Sequence of chain 1.A:
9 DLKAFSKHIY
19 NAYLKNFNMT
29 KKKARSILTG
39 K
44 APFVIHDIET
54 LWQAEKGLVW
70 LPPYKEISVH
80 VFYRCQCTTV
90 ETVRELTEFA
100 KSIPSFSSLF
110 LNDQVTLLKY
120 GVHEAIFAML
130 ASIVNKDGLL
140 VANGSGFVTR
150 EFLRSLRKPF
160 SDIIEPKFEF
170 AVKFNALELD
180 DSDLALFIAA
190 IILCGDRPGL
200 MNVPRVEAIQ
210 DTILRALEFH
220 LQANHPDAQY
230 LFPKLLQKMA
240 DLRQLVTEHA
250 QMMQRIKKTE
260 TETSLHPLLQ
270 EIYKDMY

A small-molecule ligand and the protein it binds are described below.
Small molecule (SMILES): CCCCCCCO[C@@H]1O[C@H](CO)[C@@H](O)[C@H](O)[C@H]1O

Binding-site contacts:
Ligand atom C7 contacts residue ASN111 of chain 1.B at 3.7 Å.
Ligand atom C13 contacts residue PHE109 of chain 1.B at 4.0 Å (hydrophobic).
Ligand atom O4 contacts residue B7G1 of chain 1.E at 2.5 Å (h-bond).
Ligand atom O5 contacts residue ASN111 of chain 1.B at 3.3 Å.
Ligand atom C10 contacts residue ASN111 of chain 1.B at 3.8 Å.
Ligand atom C4 contacts residue B7G1 of chain 1.E at 3.4 Å.
Ligand atom O2 contacts residue LYS118 of chain 1.A at 3.1 Å (salt-bridge).
Ligand atom C8 contacts residue ASN111 of chain 1.B at 4.0 Å.
Ligand atom O1 contacts residue ASN111 of chain 1.B at 4.1 Å.
Ligand atom C6 contacts residue ASN111 of chain 1.B at 3.4 Å.
Ligand atom C7 contacts residue VAL114 of chain 1.A at 3.8 Å (hydrophobic).
Ligand atom C2 contacts residue GLU270 of chain 1.A at 3.5 Å.
Ligand atom O1 contacts residue GLU270 of chain 1.A at 3.5 Å.
Ligand atom C10 contacts residue LEU267 of chain 1.A at 4.0 Å (hydrophobic).
Ligand atom O6 contacts residue B7G1 of chain 1.E at 3.9 Å.
Ligand atom O6 contacts residue THR115 of chain 1.B at 3.9 Å.
Ligand atom C12 contacts residue THR96 of chain 1.A at 3.9 Å.
Ligand atom C11 contacts residue VAL92 of chain 1.A at 4.0 Å (hydrophobic).
Ligand atom C2 contacts residue LYS273 of chain 1.A at 3.7 Å.
Ligand atom C9 contacts residue ILE271 of chain 1.A at 3.6 Å (hydrophobic).
Ligand atom O3 contacts residue LYS273 of chain 1.A at 2.6 Å (salt-bridge).
Ligand atom C9 contacts residue LYS118 of chain 1.A at 3.8 Å.
Ligand atom C3 contacts residue B7G1 of chain 1.E at 3.4 Å.
Ligand atom O6 contacts residue VAL114 of chain 1.B at 3.3 Å.
Ligand atom C8 contacts residue GLU270 of chain 1.A at 4.0 Å.
Ligand atom O5 contacts residue VAL114 of chain 1.A at 4.0 Å.
Ligand atom C6 contacts residue THR115 of chain 1.B at 3.4 Å.
Ligand atom C13 contacts residue ASN111 of chain 1.B at 3.9 Å.
Ligand atom C12 contacts residue LEU117 of chain 1.A at 3.8 Å (hydrophobic).
Ligand atom C7 contacts residue LYS118 of chain 1.A at 4.0 Å.
Ligand atom C13 contacts residue LEU110 of chain 1.B at 3.7 Å (hydrophobic).
Ligand atom C3 contacts residue LYS273 of chain 1.A at 3.7 Å.
Ligand atom C5 contacts residue B7G1 of chain 1.E at 3.7 Å.
Ligand atom C13 contacts residue THR96 of chain 1.A at 3.8 Å.
Ligand atom C8 contacts residue ILE271 of chain 1.A at 3.7 Å (hydrophobic).
Ligand atom O2 contacts residue GLU270 of chain 1.A at 2.8 Å (salt-bridge).
Ligand atom O2 contacts residue LYS273 of chain 1.A at 3.6 Å.
Ligand atom C11 contacts residue LEU117 of chain 1.A at 3.9 Å (hydrophobic).
Ligand atom C13 contacts residue VAL92 of chain 1.A at 4.0 Å (hydrophobic).
Ligand atom O6 contacts residue ASN111 of chain 1.B at 2.9 Å (h-bond).

Sequence of chain 1.B:
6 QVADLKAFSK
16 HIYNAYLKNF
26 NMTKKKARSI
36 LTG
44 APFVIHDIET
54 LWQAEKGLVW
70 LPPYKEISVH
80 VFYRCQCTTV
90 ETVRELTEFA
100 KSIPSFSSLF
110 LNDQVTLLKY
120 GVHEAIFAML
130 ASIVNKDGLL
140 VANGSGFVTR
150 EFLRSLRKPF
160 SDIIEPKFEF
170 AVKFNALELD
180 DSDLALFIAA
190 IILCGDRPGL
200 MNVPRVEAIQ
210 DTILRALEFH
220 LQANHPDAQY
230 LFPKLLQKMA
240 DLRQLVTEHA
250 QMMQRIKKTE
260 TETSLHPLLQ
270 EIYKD